Sequence of chain 1.B:
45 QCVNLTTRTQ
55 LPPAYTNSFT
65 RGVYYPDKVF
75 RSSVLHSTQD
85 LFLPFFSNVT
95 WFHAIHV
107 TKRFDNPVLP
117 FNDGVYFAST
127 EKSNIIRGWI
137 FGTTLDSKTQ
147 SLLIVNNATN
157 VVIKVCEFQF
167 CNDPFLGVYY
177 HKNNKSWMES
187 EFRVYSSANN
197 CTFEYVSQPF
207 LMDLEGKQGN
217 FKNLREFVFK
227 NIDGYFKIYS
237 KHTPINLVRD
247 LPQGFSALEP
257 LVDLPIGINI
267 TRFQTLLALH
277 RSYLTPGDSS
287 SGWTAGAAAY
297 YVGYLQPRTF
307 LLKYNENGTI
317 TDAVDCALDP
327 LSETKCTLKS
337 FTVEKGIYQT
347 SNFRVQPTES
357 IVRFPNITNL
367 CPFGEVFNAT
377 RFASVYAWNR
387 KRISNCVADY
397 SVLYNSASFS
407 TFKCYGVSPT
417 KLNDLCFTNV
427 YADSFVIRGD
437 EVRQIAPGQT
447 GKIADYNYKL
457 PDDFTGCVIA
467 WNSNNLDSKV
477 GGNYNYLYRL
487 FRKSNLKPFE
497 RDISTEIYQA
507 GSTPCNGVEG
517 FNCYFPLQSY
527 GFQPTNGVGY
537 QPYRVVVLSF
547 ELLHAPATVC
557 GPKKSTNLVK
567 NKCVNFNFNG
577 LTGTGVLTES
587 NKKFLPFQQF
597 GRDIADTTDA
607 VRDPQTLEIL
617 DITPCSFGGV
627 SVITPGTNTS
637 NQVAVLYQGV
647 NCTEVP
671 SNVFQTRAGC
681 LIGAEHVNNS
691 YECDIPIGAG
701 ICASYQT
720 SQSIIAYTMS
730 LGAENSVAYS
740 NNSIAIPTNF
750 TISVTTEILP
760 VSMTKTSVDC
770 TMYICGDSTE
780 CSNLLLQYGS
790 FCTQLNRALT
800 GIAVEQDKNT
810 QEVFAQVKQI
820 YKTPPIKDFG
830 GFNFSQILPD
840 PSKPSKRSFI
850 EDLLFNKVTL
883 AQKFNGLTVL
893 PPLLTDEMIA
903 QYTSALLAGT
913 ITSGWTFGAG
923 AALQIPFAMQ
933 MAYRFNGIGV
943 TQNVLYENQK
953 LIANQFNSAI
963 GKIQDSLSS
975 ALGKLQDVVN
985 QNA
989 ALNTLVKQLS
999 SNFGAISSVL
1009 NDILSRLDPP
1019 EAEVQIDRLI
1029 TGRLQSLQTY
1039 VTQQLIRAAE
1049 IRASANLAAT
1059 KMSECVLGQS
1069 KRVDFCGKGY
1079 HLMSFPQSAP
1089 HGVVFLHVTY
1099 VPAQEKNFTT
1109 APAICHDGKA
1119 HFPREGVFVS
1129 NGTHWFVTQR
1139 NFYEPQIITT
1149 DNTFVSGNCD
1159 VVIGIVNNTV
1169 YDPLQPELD

This protein binds this small molecule.
Small molecule (SMILES): CC(=O)N[C@@H]1[C@@H](O)[C@H](O)[C@@H](CO)O[C@H]1O

Binding-site contacts:
Ligand atom O7 contacts residue ASN634 of chain 1.B at 3.2 Å (h-bond).
Ligand atom N2 contacts residue ASN634 of chain 1.B at 2.9 Å (h-bond).
Ligand atom C5 contacts residue ASN634 of chain 1.B at 3.7 Å.
Ligand atom C3 contacts residue ASN634 of chain 1.B at 3.8 Å.
Ligand atom C7 contacts residue ASN634 of chain 1.B at 3.2 Å.
Ligand atom O5 contacts residue ASN634 of chain 1.B at 2.4 Å (h-bond).
Ligand atom C4 contacts residue ASN634 of chain 1.B at 4.2 Å.
Ligand atom C1 contacts residue ASN634 of chain 1.B at 1.4 Å.
Ligand atom C8 contacts residue ASN634 of chain 1.B at 4.3 Å.
Ligand atom C2 contacts residue ASN634 of chain 1.B at 2.5 Å.